A small-molecule ligand and the protein it binds are described below.
Small molecule (SMILES): CC(=O)N[C@@H]1[C@@H](O)[C@H](O)[C@@H](CO)O[C@H]1O

Binding-site contacts:
Ligand atom O7 contacts residue ASN259 of chain 16.F at 2.9 Å (h-bond).
Ligand atom C1 contacts residue ASN259 of chain 16.F at 1.4 Å.
Ligand atom C4 contacts residue ASN259 of chain 16.F at 4.2 Å.
Ligand atom C3 contacts residue ASN259 of chain 16.F at 3.8 Å.
Ligand atom C2 contacts residue ASN259 of chain 16.F at 2.4 Å.
Ligand atom N2 contacts residue ASN259 of chain 16.F at 2.9 Å (h-bond).
Ligand atom O7 contacts residue LYS181 of chain 16.E at 3.9 Å.
Ligand atom O5 contacts residue ASN259 of chain 16.F at 2.4 Å (h-bond).
Ligand atom O6 contacts residue LYS115 of chain 16.E at 4.4 Å.
Ligand atom C8 contacts residue ASN259 of chain 16.F at 4.4 Å.
Ligand atom O6 contacts residue THR116 of chain 16.E at 3.5 Å.
Ligand atom O5 contacts residue THR116 of chain 16.E at 4.0 Å.
Ligand atom C7 contacts residue ASN259 of chain 16.F at 3.1 Å.
Ligand atom C8 contacts residue LYS181 of chain 16.E at 4.1 Å.
Ligand atom C5 contacts residue ASN259 of chain 16.F at 3.7 Å.

Sequence of chain 16.E:
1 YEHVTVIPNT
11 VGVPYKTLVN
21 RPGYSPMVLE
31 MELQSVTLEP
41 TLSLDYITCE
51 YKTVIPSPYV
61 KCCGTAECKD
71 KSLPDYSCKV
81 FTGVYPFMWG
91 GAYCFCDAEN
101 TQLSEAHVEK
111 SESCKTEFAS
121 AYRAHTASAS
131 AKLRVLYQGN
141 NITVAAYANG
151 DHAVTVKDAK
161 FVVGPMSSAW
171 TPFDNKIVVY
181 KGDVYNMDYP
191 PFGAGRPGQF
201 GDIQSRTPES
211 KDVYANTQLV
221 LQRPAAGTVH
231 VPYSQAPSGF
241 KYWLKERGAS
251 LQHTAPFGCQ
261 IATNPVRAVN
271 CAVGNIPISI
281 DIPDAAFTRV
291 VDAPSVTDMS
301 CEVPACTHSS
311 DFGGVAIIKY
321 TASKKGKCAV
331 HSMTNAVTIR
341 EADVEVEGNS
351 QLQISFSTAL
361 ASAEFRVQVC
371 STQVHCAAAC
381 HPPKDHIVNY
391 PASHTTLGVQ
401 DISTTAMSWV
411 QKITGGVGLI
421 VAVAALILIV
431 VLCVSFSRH

Sequence of chain 16.F:
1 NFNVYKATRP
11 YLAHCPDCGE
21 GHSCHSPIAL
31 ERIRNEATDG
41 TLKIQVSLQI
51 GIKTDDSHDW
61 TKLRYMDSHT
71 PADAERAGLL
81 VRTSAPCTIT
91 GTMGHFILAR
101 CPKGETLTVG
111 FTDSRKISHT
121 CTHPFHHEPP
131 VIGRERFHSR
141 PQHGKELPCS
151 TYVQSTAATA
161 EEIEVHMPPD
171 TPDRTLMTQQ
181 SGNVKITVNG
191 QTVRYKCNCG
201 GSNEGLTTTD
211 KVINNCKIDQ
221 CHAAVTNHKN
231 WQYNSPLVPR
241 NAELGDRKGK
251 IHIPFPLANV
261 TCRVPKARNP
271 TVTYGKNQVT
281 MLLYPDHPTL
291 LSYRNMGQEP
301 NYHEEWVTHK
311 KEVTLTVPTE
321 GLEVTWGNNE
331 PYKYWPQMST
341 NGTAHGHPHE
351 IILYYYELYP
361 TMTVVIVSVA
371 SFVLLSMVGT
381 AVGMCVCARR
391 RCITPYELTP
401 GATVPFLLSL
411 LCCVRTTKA